This small molecule binds to this protein.
Small molecule (SMILES): N[C@@H](CCC(=O)O)C(=O)O

Binding-site contacts:
Ligand atom CG contacts residue NAI1 of chain 1.J at 3.4 Å.
Ligand atom N contacts residue NAI1 of chain 1.J at 3.1 Å.
Ligand atom CD contacts residue ARG131 of chain 1.C at 3.3 Å.
Ligand atom C contacts residue NAI1 of chain 1.J at 3.0 Å.
Ligand atom OXT contacts residue NAI1 of chain 1.J at 2.1 Å.
Ligand atom OE1 contacts residue NAI1 of chain 1.J at 3.4 Å (h-bond).
Ligand atom CB contacts residue ARG131 of chain 1.C at 3.0 Å.
Ligand atom OE2 contacts residue ARG131 of chain 1.C at 3.7 Å.
Ligand atom CA contacts residue NAI1 of chain 1.J at 3.4 Å.
Ligand atom CG contacts residue ARG131 of chain 1.C at 2.5 Å.
Ligand atom OE1 contacts residue ARG131 of chain 1.C at 4.1 Å.
Ligand atom CB contacts residue NAI1 of chain 1.J at 2.6 Å.
Ligand atom O contacts residue NAI1 of chain 1.J at 3.0 Å (h-bond).
Ligand atom N contacts residue SER156 of chain 1.C at 4.3 Å.
Ligand atom CD contacts residue NAI1 of chain 1.J at 4.3 Å.

Sequence of chain 1.C:
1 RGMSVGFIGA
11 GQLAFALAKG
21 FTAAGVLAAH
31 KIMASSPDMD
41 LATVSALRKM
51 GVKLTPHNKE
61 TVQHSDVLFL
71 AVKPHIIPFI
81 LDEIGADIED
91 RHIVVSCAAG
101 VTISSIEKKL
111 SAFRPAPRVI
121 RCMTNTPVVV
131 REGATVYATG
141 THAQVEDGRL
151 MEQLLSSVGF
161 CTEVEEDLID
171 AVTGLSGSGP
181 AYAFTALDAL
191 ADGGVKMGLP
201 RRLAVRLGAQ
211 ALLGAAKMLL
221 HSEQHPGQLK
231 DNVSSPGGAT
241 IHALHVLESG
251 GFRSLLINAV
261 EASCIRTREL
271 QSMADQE